Sequence of chain 1.G:
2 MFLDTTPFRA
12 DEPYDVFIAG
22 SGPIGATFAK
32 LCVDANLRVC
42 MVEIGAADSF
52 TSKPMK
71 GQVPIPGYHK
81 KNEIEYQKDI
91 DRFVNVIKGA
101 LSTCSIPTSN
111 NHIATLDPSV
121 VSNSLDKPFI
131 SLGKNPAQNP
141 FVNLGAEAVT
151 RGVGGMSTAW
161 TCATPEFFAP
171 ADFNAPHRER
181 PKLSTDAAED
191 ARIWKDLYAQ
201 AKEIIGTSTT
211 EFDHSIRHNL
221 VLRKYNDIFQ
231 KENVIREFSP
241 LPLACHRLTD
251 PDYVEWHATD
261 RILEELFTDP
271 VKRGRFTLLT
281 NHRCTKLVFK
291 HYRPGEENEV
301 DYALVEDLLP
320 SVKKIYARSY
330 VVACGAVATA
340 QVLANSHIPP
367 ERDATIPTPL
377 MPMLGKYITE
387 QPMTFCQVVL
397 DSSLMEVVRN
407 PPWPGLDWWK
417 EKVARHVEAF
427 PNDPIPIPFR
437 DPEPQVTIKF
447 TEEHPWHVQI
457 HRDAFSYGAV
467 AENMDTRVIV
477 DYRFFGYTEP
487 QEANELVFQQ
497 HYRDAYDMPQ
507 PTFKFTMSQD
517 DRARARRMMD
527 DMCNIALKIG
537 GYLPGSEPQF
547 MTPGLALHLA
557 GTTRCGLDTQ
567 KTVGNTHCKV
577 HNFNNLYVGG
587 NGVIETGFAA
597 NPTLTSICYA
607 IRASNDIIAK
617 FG

A small-molecule ligand and the protein it binds are described below.
Small molecule (SMILES): OC[C@H]1O[C@@H](O)[C@H](O)[C@@H](F)[C@@H]1O

Binding-site contacts:
Ligand atom F3 contacts residue ASP459 of chain 1.G at 3.9 Å.
Ligand atom O1 contacts residue FAD1 of chain 1.U at 3.4 Å.
Ligand atom C5 contacts residue TYR463 of chain 1.G at 4.0 Å (hydrophobic).
Ligand atom F3 contacts residue THR161 of chain 1.G at 3.4 Å.
Ligand atom C3 contacts residue ASN597 of chain 1.G at 3.8 Å.
Ligand atom O6 contacts residue TYR463 of chain 1.G at 2.8 Å (h-bond).
Ligand atom O4 contacts residue PHE481 of chain 1.G at 4.2 Å.
Ligand atom C6 contacts residue ASP459 of chain 1.G at 4.0 Å.
Ligand atom O2 contacts residue HIS554 of chain 1.G at 2.7 Å (h-bond).
Ligand atom C1 contacts residue HIS554 of chain 1.G at 3.6 Å.
Ligand atom O6 contacts residue LEU551 of chain 1.G at 4.1 Å.
Ligand atom C3 contacts residue ASP459 of chain 1.G at 4.1 Å.
Ligand atom C6 contacts residue TYR463 of chain 1.G at 3.1 Å (hydrophobic).
Ligand atom C4 contacts residue THR161 of chain 1.G at 4.2 Å.
Ligand atom C2 contacts residue ASN597 of chain 1.G at 3.8 Å.
Ligand atom C2 contacts residue HIS554 of chain 1.G at 3.7 Å.
Ligand atom C4 contacts residue ASP459 of chain 1.G at 3.0 Å.
Ligand atom O1 contacts residue HIS554 of chain 1.G at 3.2 Å (h-bond).
Ligand atom O6 contacts residue PHE461 of chain 1.G at 3.1 Å.
Ligand atom C3 contacts residue PHE481 of chain 1.G at 3.8 Å (hydrophobic).
Ligand atom O4 contacts residue ASP459 of chain 1.G at 2.4 Å (salt-bridge).
Ligand atom C6 contacts residue PHE461 of chain 1.G at 3.8 Å (hydrophobic).
Ligand atom O4 contacts residue ARG479 of chain 1.G at 3.4 Å.
Ligand atom C5 contacts residue ASP459 of chain 1.G at 4.1 Å.
Ligand atom C2 contacts residue FAD1 of chain 1.U at 3.2 Å.
Ligand atom F3 contacts residue ASN597 of chain 1.G at 3.3 Å.
Ligand atom C3 contacts residue GLN455 of chain 1.G at 4.0 Å.
Ligand atom O5 contacts residue FAD1 of chain 1.U at 4.2 Å.
Ligand atom O5 contacts residue ALA552 of chain 1.G at 3.9 Å.
Ligand atom C1 contacts residue ALA552 of chain 1.G at 3.3 Å (hydrophobic).
Ligand atom C3 contacts residue FAD1 of chain 1.U at 4.2 Å.
Ligand atom O1 contacts residue ALA552 of chain 1.G at 2.6 Å (h-bond).
Ligand atom C1 contacts residue FAD1 of chain 1.U at 4.0 Å.
Ligand atom C6 contacts residue ARG479 of chain 1.G at 4.2 Å.
Ligand atom O2 contacts residue FAD1 of chain 1.U at 3.1 Å.
Ligand atom F3 contacts residue GLN455 of chain 1.G at 3.3 Å.
Ligand atom O4 contacts residue HIS457 of chain 1.G at 3.9 Å.
Ligand atom O4 contacts residue GLN455 of chain 1.G at 3.7 Å.
Ligand atom O2 contacts residue ASN597 of chain 1.G at 2.7 Å (h-bond).
Ligand atom F3 contacts residue FAD1 of chain 1.U at 3.4 Å.